Sequence of chain 39.A:
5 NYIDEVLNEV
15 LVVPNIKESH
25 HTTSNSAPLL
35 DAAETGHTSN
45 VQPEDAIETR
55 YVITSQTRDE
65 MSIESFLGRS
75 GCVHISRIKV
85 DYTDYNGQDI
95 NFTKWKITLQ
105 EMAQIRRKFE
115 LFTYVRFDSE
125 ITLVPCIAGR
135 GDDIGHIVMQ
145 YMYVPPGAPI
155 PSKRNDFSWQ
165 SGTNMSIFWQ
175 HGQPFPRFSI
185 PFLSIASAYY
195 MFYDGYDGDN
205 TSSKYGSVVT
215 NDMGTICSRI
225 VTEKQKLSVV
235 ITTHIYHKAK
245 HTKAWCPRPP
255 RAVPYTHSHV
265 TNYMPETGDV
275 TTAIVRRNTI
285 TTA

Binding-site contacts:
Ligand atom C8 contacts residue LEU103 of chain 39.A at 3.1 Å (hydrophobic).
Ligand atom C17 contacts residue TYR147 of chain 39.A at 4.0 Å (hydrophobic).
Ligand atom C16 contacts residue TYR147 of chain 39.A at 4.3 Å (hydrophobic).
Ligand atom N5 contacts residue MET217 of chain 39.A at 3.3 Å (h-bond).
Ligand atom C7 contacts residue LEU103 of chain 39.A at 3.2 Å (hydrophobic).
Ligand atom N5 contacts residue TYR193 of chain 39.A at 4.0 Å.
Ligand atom C14 contacts residue LEU187 of chain 39.A at 4.3 Å (hydrophobic).
Ligand atom C3 contacts residue PHE121 of chain 39.A at 4.4 Å (hydrophobic).
Ligand atom C17 contacts residue ILE220 of chain 39.A at 3.9 Å (hydrophobic).
Ligand atom C21 contacts residue ILE220 of chain 39.A at 3.5 Å (hydrophobic).
Ligand atom C18 contacts residue ILE125 of chain 39.A at 4.2 Å (hydrophobic).
Ligand atom N4 contacts residue MET217 of chain 39.A at 3.3 Å.
Ligand atom C18 contacts residue PHE182 of chain 39.A at 4.0 Å (hydrophobic).
Ligand atom C10 contacts residue HIS241 of chain 39.A at 3.6 Å.
Ligand atom O2 contacts residue TYR193 of chain 39.A at 3.4 Å.
Ligand atom C20 contacts residue ILE125 of chain 39.A at 3.4 Å (hydrophobic).
Ligand atom C1 contacts residue TYR193 of chain 39.A at 3.8 Å (hydrophobic).
Ligand atom C21 contacts residue TYR147 of chain 39.A at 2.7 Å (hydrophobic).
Ligand atom C7 contacts residue THR102 of chain 39.A at 4.2 Å.
Ligand atom C1 contacts residue TYR194 of chain 39.A at 4.2 Å (hydrophobic).
Ligand atom C1 contacts residue ASN215 of chain 39.A at 3.6 Å.
Ligand atom C17 contacts residue ILE101 of chain 39.A at 3.8 Å (hydrophobic).
Ligand atom C10 contacts residue SER123 of chain 39.A at 4.2 Å.
Ligand atom C3 contacts residue LEU103 of chain 39.A at 4.2 Å (hydrophobic).
Ligand atom C13 contacts residue ILE101 of chain 39.A at 3.4 Å (hydrophobic).
Ligand atom C19 contacts residue ILE125 of chain 39.A at 3.2 Å (hydrophobic).
Ligand atom N4 contacts residue TYR193 of chain 39.A at 3.5 Å.
Ligand atom C1 contacts residue MET195 of chain 39.A at 4.3 Å (hydrophobic).
Ligand atom C8 contacts residue PHE121 of chain 39.A at 4.3 Å (hydrophobic).
Ligand atom C14 contacts residue MET217 of chain 39.A at 3.9 Å (hydrophobic).
Ligand atom C3 contacts residue TYR193 of chain 39.A at 3.8 Å (hydrophobic).
Ligand atom O2 contacts residue MET195 of chain 39.A at 4.4 Å.
Ligand atom C6 contacts residue THR102 of chain 39.A at 4.3 Å.
Ligand atom C11 contacts residue HIS241 of chain 39.A at 3.7 Å.
Ligand atom C15 contacts residue ILE101 of chain 39.A at 4.1 Å (hydrophobic).
Ligand atom C18 contacts residue ILE220 of chain 39.A at 4.3 Å (hydrophobic).
Ligand atom C13 contacts residue THR102 of chain 39.A at 4.3 Å.
Ligand atom C16 contacts residue ILE101 of chain 39.A at 3.5 Å (hydrophobic).
Ligand atom C14 contacts residue ILE101 of chain 39.A at 4.1 Å (hydrophobic).
Ligand atom C21 contacts residue ILE101 of chain 39.A at 4.0 Å (hydrophobic).

The small molecule below binds the protein below.
Small molecule (SMILES): COc1ccc(N2CCN(c3cccc(C)c3)CC2)nn1